This protein binds this small molecule.
Small molecule (SMILES): COC[C@H](NC(=O)[C@H](CC(=O)N1CCCCC1)NC(=O)CCc1ccccc1)C(=O)NCc1cccc2ccccc12

Binding-site contacts:
Ligand atom C29 contacts residue GLY128 of chain 1.X at 3.4 Å.
Ligand atom C39 contacts residue MET95 of chain 1.X at 3.6 Å (hydrophobic).
Ligand atom C28 contacts residue ASP124 of chain 1.X at 3.4 Å.
Ligand atom C19 contacts residue THR21 of chain 1.W at 3.6 Å.
Ligand atom C28 contacts residue GLY128 of chain 1.X at 3.4 Å.
Ligand atom O31 contacts residue GLN22 of chain 1.W at 3.2 Å (h-bond).
Ligand atom C22 contacts residue THR21 of chain 1.W at 3.5 Å.
Ligand atom C17 contacts residue VAL31 of chain 1.W at 3.4 Å (hydrophobic).
Ligand atom O01 contacts residue ALA49 of chain 1.W at 2.9 Å (h-bond).
Ligand atom C16 contacts residue VAL31 of chain 1.W at 3.5 Å (hydrophobic).
Ligand atom C29 contacts residue TRP129 of chain 1.X at 3.4 Å (hydrophobic).
Ligand atom C24 contacts residue SER20 of chain 1.W at 3.5 Å.
Ligand atom C07 contacts residue THR1 of chain 1.W at 3.2 Å.
Ligand atom O18 contacts residue SER20 of chain 1.W at 3.4 Å.
Ligand atom C09 contacts residue ILE45 of chain 1.W at 3.5 Å (hydrophobic).
Ligand atom O31 contacts residue SER27 of chain 1.W at 2.9 Å (h-bond).
Ligand atom O18 contacts residue THR21 of chain 1.W at 3.5 Å (h-bond).
Ligand atom C14 contacts residue ALA49 of chain 1.W at 3.5 Å (hydrophobic).
Ligand atom C02 contacts residue THR21 of chain 1.W at 3.6 Å.
Ligand atom C12 contacts residue VAL31 of chain 1.W at 3.5 Å (hydrophobic).
Ligand atom C15 contacts residue VAL31 of chain 1.W at 3.5 Å (hydrophobic).
Ligand atom N06 contacts residue THR1 of chain 1.W at 3.6 Å (h-bond).
Ligand atom C24 contacts residue SER27 of chain 1.W at 3.4 Å.
Ligand atom C16 contacts residue ALA49 of chain 1.W at 3.6 Å (hydrophobic).
Ligand atom C39 contacts residue LEU91 of chain 1.X at 3.4 Å (hydrophobic).
Ligand atom C05 contacts residue GLY47 of chain 1.W at 3.5 Å.
Ligand atom C10 contacts residue ALA52 of chain 1.W at 3.6 Å (hydrophobic).
Ligand atom C23 contacts residue SER20 of chain 1.W at 3.5 Å.
Ligand atom N32 contacts residue ASP124 of chain 1.X at 3.0 Å (salt-bridge).
Ligand atom C09 contacts residue LYS33 of chain 1.W at 3.6 Å.
Ligand atom N06 contacts residue GLY47 of chain 1.W at 2.7 Å (h-bond).
Ligand atom C28 contacts residue PHE123 of chain 1.X at 3.6 Å (hydrophobic).
Ligand atom C15 contacts residue SER20 of chain 1.W at 3.4 Å.
Ligand atom N03 contacts residue THR21 of chain 1.W at 2.8 Å (h-bond).
Ligand atom C13 contacts residue VAL31 of chain 1.W at 3.6 Å (hydrophobic).
Ligand atom C40 contacts residue ALA125 of chain 1.X at 3.6 Å (hydrophobic).
Ligand atom C04 contacts residue GLY47 of chain 1.W at 3.5 Å.
Ligand atom C15 contacts residue ALA49 of chain 1.W at 3.5 Å (hydrophobic).
Ligand atom O01 contacts residue THR48 of chain 1.W at 3.6 Å.
Ligand atom O42 contacts residue GLN22 of chain 1.W at 3.6 Å.

Sequence of chain 1.X:
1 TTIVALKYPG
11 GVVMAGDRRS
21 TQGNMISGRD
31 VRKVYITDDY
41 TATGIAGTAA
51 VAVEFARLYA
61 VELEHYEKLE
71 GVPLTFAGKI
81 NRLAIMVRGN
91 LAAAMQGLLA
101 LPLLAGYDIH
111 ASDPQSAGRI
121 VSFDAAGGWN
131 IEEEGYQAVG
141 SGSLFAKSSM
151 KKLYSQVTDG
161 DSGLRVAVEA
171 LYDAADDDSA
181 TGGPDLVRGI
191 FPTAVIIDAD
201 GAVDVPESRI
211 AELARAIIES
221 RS

Sequence of chain 1.W:
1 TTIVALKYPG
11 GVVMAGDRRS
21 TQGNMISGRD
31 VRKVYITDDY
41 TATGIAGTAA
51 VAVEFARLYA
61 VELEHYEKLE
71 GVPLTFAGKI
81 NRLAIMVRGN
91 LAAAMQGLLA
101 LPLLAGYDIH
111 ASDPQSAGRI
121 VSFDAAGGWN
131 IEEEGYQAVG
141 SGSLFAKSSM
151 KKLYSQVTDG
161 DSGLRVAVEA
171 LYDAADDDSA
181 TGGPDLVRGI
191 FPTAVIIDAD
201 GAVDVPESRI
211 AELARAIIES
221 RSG